Sequence of chain 1.A:
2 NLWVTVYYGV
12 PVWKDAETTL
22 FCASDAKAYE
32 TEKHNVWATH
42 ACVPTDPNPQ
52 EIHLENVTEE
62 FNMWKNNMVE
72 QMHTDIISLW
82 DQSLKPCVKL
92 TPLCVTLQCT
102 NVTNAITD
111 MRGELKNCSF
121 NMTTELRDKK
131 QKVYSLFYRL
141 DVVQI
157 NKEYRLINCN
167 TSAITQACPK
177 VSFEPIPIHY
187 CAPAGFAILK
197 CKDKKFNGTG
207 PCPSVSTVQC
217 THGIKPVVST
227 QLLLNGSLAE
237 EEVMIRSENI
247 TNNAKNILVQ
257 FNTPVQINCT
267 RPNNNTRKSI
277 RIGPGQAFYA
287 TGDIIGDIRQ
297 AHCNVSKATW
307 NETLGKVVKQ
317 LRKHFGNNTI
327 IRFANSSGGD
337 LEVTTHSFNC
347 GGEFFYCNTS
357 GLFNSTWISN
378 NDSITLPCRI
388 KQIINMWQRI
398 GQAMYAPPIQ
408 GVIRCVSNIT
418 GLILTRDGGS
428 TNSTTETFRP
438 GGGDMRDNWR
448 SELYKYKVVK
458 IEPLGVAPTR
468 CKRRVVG

Binding-site contacts:
Ligand atom C8 contacts residue VAL223 of chain 1.A at 3.9 Å (hydrophobic).
Ligand atom C7 contacts residue SER414 of chain 1.A at 4.4 Å.
Ligand atom C1 contacts residue VAL413 of chain 1.A at 4.2 Å (hydrophobic).
Ligand atom O7 contacts residue VAL223 of chain 1.A at 3.9 Å.
Ligand atom C8 contacts residue SER414 of chain 1.A at 4.3 Å.
Ligand atom C2 contacts residue VAL413 of chain 1.A at 4.4 Å (hydrophobic).
Ligand atom O3 contacts residue CYS412 of chain 1.A at 3.9 Å.
Ligand atom C1 contacts residue NAG1 of chain 1.N at 4.0 Å.
Ligand atom O7 contacts residue PRO181 of chain 1.A at 4.2 Å.
Ligand atom C8 contacts residue VAL413 of chain 1.A at 2.6 Å (hydrophobic).
Ligand atom C2 contacts residue ASN231 of chain 1.A at 2.4 Å.
Ligand atom C1 contacts residue SER414 of chain 1.A at 4.4 Å.
Ligand atom C4 contacts residue ASN231 of chain 1.A at 4.2 Å.
Ligand atom N2 contacts residue ASN231 of chain 1.A at 2.8 Å (h-bond).
Ligand atom C5 contacts residue NAG1 of chain 1.N at 3.5 Å.
Ligand atom C2 contacts residue SER414 of chain 1.A at 4.2 Å.
Ligand atom C6 contacts residue NAG1 of chain 1.N at 3.8 Å.
Ligand atom C7 contacts residue ASN231 of chain 1.A at 3.5 Å.
Ligand atom O7 contacts residue VAL413 of chain 1.A at 3.0 Å.
Ligand atom C4 contacts residue VAL413 of chain 1.A at 3.9 Å (hydrophobic).
Ligand atom O6 contacts residue GLU33 of chain 1.A at 3.1 Å (salt-bridge).
Ligand atom C7 contacts residue VAL413 of chain 1.A at 3.0 Å (hydrophobic).
Ligand atom O4 contacts residue VAL413 of chain 1.A at 3.8 Å.
Ligand atom O5 contacts residue NAG1 of chain 1.N at 3.5 Å.
Ligand atom C6 contacts residue GLU180 of chain 1.A at 3.8 Å.
Ligand atom C5 contacts residue GLU180 of chain 1.A at 3.7 Å.
Ligand atom C1 contacts residue ASN231 of chain 1.A at 1.5 Å.
Ligand atom C3 contacts residue SER414 of chain 1.A at 4.0 Å.
Ligand atom C5 contacts residue ASN231 of chain 1.A at 3.7 Å.
Ligand atom O7 contacts residue ASN231 of chain 1.A at 3.8 Å.
Ligand atom C6 contacts residue GLU33 of chain 1.A at 4.1 Å.
Ligand atom N2 contacts residue SER414 of chain 1.A at 3.5 Å (h-bond).
Ligand atom N2 contacts residue VAL413 of chain 1.A at 4.1 Å.
Ligand atom C7 contacts residue VAL223 of chain 1.A at 4.2 Å (hydrophobic).
Ligand atom C5 contacts residue VAL413 of chain 1.A at 3.7 Å (hydrophobic).
Ligand atom C3 contacts residue VAL413 of chain 1.A at 3.6 Å (hydrophobic).
Ligand atom C3 contacts residue ASN231 of chain 1.A at 3.7 Å.
Ligand atom O6 contacts residue GLY347 of chain 1.A at 4.1 Å.
Ligand atom O5 contacts residue ASN231 of chain 1.A at 2.4 Å (h-bond).
Ligand atom C8 contacts residue LEU230 of chain 1.A at 3.7 Å (hydrophobic).

This protein binds this small molecule.
Small molecule (SMILES): CC(=O)N[C@H]1[C@H](O[C@H]2[C@H](O)[C@@H](NC(C)=O)CO[C@@H]2CO)O[C@H](CO)[C@@H](O[C@@H]2O[C@H](CO)[C@@H](O)[C@H](O[C@H]3O[C@H](CO)[C@@H](O)[C@H](O)[C@@H]3O)[C@@H]2O)[C@@H]1O